Sequence of chain 1.Z:
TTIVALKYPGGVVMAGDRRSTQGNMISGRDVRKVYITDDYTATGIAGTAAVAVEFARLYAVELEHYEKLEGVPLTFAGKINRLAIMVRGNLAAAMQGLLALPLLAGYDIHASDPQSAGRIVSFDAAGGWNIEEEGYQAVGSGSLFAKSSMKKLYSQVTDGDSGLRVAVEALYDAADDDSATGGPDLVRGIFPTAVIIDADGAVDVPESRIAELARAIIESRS

A protein and the small-molecule ligand that binds it are described below.
Small molecule (SMILES): CC(C)C[C@@H](CO)NC(=O)[C@H](CCC(N)=O)NC(=O)[C@@H](N)CC(N)=O

Binding-site contacts:
Ligand atom N contacts residue HXD1 of chain 1.YA at 3.7 Å.
Ligand atom CB contacts residue THR21 of chain 1.R at 3.6 Å.
Ligand atom O contacts residue THR48 of chain 1.R at 3.6 Å.
Ligand atom N contacts residue THR21 of chain 1.R at 2.8 Å (h-bond).
Ligand atom N contacts residue HXD1 of chain 1.YA at 1.3 Å.
Ligand atom O contacts residue SER20 of chain 1.R at 3.3 Å.
Ligand atom OXT contacts residue GLY47 of chain 1.R at 3.2 Å (h-bond).
Ligand atom CB contacts residue HXD1 of chain 1.YA at 3.8 Å.
Ligand atom CA contacts residue THR1 of chain 1.R at 2.5 Å.
Ligand atom ND2 contacts residue SER27 of chain 1.R at 3.3 Å (h-bond).
Ligand atom OD1 contacts residue GLN22 of chain 1.R at 3.0 Å (h-bond).
Ligand atom C contacts residue THR1 of chain 1.R at 1.4 Å.
Ligand atom CD2 contacts residue VAL31 of chain 1.R at 3.6 Å (hydrophobic).
Ligand atom O contacts residue ALA49 of chain 1.R at 2.9 Å (h-bond).
Ligand atom CA contacts residue GLY47 of chain 1.R at 3.7 Å.
Ligand atom C contacts residue THR21 of chain 1.R at 3.6 Å.
Ligand atom OD1 contacts residue SER27 of chain 1.R at 3.6 Å.
Ligand atom NE2 contacts residue THR48 of chain 1.R at 3.2 Å (h-bond).
Ligand atom N contacts residue THR1 of chain 1.R at 3.7 Å.
Ligand atom CG contacts residue ALA49 of chain 1.R at 3.7 Å (hydrophobic).
Ligand atom O contacts residue HXD1 of chain 1.YA at 3.3 Å.
Ligand atom C contacts residue HXD1 of chain 1.YA at 3.1 Å.
Ligand atom CD1 contacts residue ALA49 of chain 1.R at 3.7 Å (hydrophobic).
Ligand atom N contacts residue ASP124 of chain 1.Z at 3.1 Å (salt-bridge).
Ligand atom CA contacts residue THR21 of chain 1.R at 3.3 Å.
Ligand atom O contacts residue THR21 of chain 1.R at 2.8 Å (h-bond).
Ligand atom OXT contacts residue THR1 of chain 1.R at 2.4 Å (h-bond).
Ligand atom ND2 contacts residue SER20 of chain 1.R at 3.6 Å (h-bond).
Ligand atom C contacts residue GLY47 of chain 1.R at 3.7 Å.
Ligand atom CB contacts residue GLY47 of chain 1.R at 3.6 Å.
Ligand atom CA contacts residue GLY47 of chain 1.R at 3.5 Å.
Ligand atom CG contacts residue SER27 of chain 1.R at 3.4 Å.
Ligand atom CA contacts residue HXD1 of chain 1.YA at 2.5 Å.
Ligand atom NE2 contacts residue HXD1 of chain 1.YA at 3.4 Å (h-bond).
Ligand atom CB contacts residue SER20 of chain 1.R at 3.4 Å.
Ligand atom CA contacts residue THR21 of chain 1.R at 3.7 Å.
Ligand atom N contacts residue GLY47 of chain 1.R at 2.8 Å (h-bond).
Ligand atom CB contacts residue THR1 of chain 1.R at 3.1 Å.
Ligand atom N contacts residue GLN22 of chain 1.R at 3.6 Å (h-bond).
Ligand atom OE1 contacts residue GLY47 of chain 1.R at 3.7 Å.

Sequence of chain 1.R:
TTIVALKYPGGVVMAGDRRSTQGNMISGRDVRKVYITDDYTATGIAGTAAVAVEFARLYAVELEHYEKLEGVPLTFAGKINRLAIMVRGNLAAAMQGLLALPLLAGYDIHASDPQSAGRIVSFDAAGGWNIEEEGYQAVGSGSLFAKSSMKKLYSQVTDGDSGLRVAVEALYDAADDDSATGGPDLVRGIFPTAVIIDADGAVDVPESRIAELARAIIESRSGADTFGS